Sequence of chain 1.A:
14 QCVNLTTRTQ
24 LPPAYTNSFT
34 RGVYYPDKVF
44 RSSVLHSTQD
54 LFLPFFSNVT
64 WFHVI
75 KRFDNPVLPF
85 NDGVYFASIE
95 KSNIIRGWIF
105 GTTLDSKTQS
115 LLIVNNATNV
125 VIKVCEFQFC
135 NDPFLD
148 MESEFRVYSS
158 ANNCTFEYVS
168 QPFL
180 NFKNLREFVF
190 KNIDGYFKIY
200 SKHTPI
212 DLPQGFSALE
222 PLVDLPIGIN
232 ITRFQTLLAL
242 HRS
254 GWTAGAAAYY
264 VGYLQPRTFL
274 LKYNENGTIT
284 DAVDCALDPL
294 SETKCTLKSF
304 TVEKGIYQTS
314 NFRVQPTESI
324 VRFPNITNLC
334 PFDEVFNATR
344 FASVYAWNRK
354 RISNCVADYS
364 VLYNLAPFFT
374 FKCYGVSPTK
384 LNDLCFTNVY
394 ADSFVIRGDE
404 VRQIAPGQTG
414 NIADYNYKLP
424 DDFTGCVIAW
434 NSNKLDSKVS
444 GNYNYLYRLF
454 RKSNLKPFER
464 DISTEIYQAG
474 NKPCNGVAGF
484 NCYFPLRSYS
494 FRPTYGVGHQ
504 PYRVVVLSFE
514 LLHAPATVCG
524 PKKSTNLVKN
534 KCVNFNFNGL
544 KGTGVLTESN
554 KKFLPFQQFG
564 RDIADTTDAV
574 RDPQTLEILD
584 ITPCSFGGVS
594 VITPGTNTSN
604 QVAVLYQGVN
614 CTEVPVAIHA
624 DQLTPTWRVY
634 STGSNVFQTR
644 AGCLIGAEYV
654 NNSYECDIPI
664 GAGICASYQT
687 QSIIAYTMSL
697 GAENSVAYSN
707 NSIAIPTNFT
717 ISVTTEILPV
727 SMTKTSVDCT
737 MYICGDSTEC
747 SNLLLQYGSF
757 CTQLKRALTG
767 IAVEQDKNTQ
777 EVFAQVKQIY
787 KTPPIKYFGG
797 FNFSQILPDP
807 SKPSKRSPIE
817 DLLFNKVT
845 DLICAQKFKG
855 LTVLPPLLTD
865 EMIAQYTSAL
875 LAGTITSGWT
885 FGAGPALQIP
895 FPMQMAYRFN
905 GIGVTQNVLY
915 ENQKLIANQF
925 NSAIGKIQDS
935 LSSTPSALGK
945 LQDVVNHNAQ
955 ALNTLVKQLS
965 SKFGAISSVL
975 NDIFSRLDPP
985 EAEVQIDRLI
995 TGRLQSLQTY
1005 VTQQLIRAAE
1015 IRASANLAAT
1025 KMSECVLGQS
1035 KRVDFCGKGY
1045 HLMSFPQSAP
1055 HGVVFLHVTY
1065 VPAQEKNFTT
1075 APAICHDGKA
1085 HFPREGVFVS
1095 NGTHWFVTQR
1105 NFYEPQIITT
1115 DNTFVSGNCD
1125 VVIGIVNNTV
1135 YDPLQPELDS

A small-molecule ligand and the protein it binds are described below.
Small molecule (SMILES): CC(=O)N[C@H]1[C@H](O[C@H]2[C@H](O)[C@@H](NC(C)=O)CO[C@@H]2CO)O[C@H](CO)[C@@H](O)[C@@H]1O

Binding-site contacts:
Ligand atom O5 contacts residue ASN1071 of chain 1.C at 2.3 Å (h-bond).
Ligand atom O7 contacts residue ASN1071 of chain 1.C at 4.2 Å.
Ligand atom O7 contacts residue ALA703 of chain 1.C at 4.2 Å.
Ligand atom C4 contacts residue ASN1071 of chain 1.C at 4.2 Å.
Ligand atom C8 contacts residue ASN1071 of chain 1.C at 4.2 Å.
Ligand atom C1 contacts residue GLN892 of chain 1.A at 4.1 Å.
Ligand atom C2 contacts residue ASN1071 of chain 1.C at 2.5 Å.
Ligand atom C5 contacts residue ALA703 of chain 1.C at 3.7 Å (hydrophobic).
Ligand atom N2 contacts residue ASN1071 of chain 1.C at 2.9 Å (h-bond).
Ligand atom C8 contacts residue GLU1069 of chain 1.C at 3.3 Å.
Ligand atom C3 contacts residue ASN1071 of chain 1.C at 3.8 Å.
Ligand atom C1 contacts residue ASN1071 of chain 1.C at 1.4 Å.
Ligand atom C8 contacts residue ALA703 of chain 1.C at 4.0 Å (hydrophobic).
Ligand atom C5 contacts residue ASN1071 of chain 1.C at 3.6 Å.
Ligand atom C7 contacts residue ASN1071 of chain 1.C at 3.8 Å.
Ligand atom O7 contacts residue SER701 of chain 1.C at 4.0 Å.
Ligand atom C6 contacts residue ALA703 of chain 1.C at 3.7 Å (hydrophobic).
Ligand atom C8 contacts residue LYS1070 of chain 1.C at 4.3 Å.
Ligand atom C7 contacts residue ALA703 of chain 1.C at 4.2 Å (hydrophobic).

Sequence of chain 1.C:
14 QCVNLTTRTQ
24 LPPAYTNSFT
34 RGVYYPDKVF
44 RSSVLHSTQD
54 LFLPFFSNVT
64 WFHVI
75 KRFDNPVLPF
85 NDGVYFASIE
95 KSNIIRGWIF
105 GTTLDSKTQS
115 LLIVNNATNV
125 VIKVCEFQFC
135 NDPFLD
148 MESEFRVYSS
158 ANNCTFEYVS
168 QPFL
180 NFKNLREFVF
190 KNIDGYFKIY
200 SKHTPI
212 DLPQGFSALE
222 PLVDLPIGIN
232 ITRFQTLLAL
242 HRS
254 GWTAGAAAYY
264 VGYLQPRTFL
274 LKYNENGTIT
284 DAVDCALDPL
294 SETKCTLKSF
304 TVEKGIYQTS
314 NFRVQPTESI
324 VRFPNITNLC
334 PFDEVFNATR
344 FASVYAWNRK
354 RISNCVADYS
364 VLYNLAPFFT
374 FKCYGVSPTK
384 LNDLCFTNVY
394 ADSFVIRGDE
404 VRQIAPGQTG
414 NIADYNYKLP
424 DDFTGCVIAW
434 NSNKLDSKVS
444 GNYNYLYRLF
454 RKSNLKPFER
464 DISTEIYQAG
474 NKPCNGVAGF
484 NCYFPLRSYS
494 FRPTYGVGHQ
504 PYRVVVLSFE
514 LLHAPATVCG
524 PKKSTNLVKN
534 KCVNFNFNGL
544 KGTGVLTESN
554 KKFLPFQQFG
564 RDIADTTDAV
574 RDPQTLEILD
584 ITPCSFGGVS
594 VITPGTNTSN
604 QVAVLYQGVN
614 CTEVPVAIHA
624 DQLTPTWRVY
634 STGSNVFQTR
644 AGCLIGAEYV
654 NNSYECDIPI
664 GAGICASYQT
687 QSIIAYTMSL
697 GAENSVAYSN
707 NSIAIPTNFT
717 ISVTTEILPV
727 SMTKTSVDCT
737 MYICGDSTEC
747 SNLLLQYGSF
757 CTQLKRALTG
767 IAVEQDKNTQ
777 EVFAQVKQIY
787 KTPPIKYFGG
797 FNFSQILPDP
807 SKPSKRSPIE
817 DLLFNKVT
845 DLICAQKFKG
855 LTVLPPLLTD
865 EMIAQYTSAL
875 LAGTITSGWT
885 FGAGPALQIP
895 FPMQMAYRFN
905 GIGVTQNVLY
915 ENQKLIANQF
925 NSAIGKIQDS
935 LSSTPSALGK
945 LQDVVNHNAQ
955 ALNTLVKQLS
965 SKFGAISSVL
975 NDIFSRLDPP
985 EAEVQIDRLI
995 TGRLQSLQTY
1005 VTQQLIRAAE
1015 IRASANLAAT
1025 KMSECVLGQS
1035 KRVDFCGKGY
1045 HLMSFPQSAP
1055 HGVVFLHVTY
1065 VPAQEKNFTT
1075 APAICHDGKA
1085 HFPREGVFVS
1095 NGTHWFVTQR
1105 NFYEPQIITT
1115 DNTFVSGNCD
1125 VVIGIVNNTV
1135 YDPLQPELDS